Sequence of chain 1.G:
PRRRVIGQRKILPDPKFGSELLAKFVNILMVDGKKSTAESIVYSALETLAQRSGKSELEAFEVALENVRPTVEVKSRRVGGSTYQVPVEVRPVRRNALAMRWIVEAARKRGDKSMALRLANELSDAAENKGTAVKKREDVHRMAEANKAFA

The small molecule below binds the protein below.
Small molecule (SMILES): Nc1ccn([C@@H]2O[C@H](CO[P](=O)(O)O[C@H]3[C@@H](O)[C@H](n4ccc(N)nc4=O)O[C@@H]3CO[P](=O)(O)O[C@H]3[C@@H](O)[C@H](n4ccc(N)nc4=O)O[C@@H]3CO[P](=O)(O)O[C@H]3[C@@H](O)[C@H](n4cnc5c(=O)nc(N)[nH]c54)O[C@@H]3CO[P](=O)(O)O[C@H]3[C@@H](O)[C@H](n4ccc(N)nc4=O)O[C@@H]3COP(=O)=O)[C@@H](O[P](=O)(O)OC[C@H]3O[C@@H](n4cnc5c(=O)nc(N)[nH]c54)[C@H](O)[C@@H]3O[P](=O)(O)OC[C@H]3O[C@@H](n4ccc(=O)[nH]c4=O)[C@H](O)[C@@H]3O)[C@H]2O)c(=O)n1

Binding-site contacts:
Ligand atom C2 contacts residue GLY81 of chain 1.G at 3.9 Å.
Ligand atom OP1 contacts residue GLY81 of chain 1.G at 2.6 Å (h-bond).
Ligand atom C4 contacts residue GLY82 of chain 1.G at 3.2 Å.
Ligand atom N3 contacts residue GLY81 of chain 1.G at 3.9 Å.
Ligand atom OP2 contacts residue GLY81 of chain 1.G at 4.2 Å.
Ligand atom C2 contacts residue GLY82 of chain 1.G at 4.3 Å.
Ligand atom N4 contacts residue GLY82 of chain 1.G at 2.8 Å (h-bond).
Ligand atom O5' contacts residue GLY81 of chain 1.G at 4.2 Å.
Ligand atom P contacts residue GLY81 of chain 1.G at 3.1 Å.
Ligand atom N3 contacts residue GLY82 of chain 1.G at 3.5 Å.
Ligand atom O2 contacts residue GLY81 of chain 1.G at 3.2 Å (h-bond).
Ligand atom O2 contacts residue GLY82 of chain 1.G at 4.5 Å.
Ligand atom C5 contacts residue GLY82 of chain 1.G at 4.0 Å.